Sequence of chain 2.D:
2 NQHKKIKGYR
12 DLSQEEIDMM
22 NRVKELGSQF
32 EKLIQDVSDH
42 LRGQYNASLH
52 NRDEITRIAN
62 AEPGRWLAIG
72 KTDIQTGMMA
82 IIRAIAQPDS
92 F

Binding-site contacts:
Ligand atom O15 contacts residue ILE83 of chain 2.D at 3.4 Å.
Ligand atom C43 contacts residue TYR10 of chain 2.D at 3.6 Å (hydrophobic).
Ligand atom C40 contacts residue ALA87 of chain 2.C at 3.5 Å (hydrophobic).
Ligand atom N39 contacts residue ARG11 of chain 2.C at 3.5 Å (salt-bridge).
Ligand atom O23 contacts residue MET80 of chain 2.C at 3.6 Å (h-bond).
Ligand atom O17 contacts residue TYR10 of chain 2.C at 3.0 Å (h-bond).
Ligand atom O30 contacts residue PRO89 of chain 2.D at 3.0 Å.
Ligand atom N06 contacts residue TYR10 of chain 2.D at 3.5 Å.
Ligand atom O20 contacts residue ARG84 of chain 2.C at 3.5 Å.
Ligand atom C43 contacts residue LEU13 of chain 2.D at 3.5 Å (hydrophobic).
Ligand atom O25 contacts residue MET80 of chain 2.C at 3.0 Å.
Ligand atom O26 contacts residue LYS25 of chain 2.C at 3.4 Å (salt-bridge).
Ligand atom N01 contacts residue ALA87 of chain 2.D at 3.1 Å (h-bond).
Ligand atom N39 contacts residue LEU13 of chain 2.C at 3.5 Å.
Ligand atom N35 contacts residue TYR10 of chain 2.D at 3.6 Å (h-bond).
Ligand atom N01 contacts residue GLN88 of chain 2.D at 3.6 Å.
Ligand atom O23 contacts residue ILE83 of chain 2.C at 3.7 Å.
Ligand atom O15 contacts residue LYS25 of chain 2.D at 3.0 Å (salt-bridge).
Ligand atom C02 contacts residue ALA87 of chain 2.D at 3.6 Å (hydrophobic).
Ligand atom O20 contacts residue MET80 of chain 2.D at 3.5 Å.
Ligand atom O13 contacts residue TYR10 of chain 2.C at 3.4 Å (h-bond).
Ligand atom N03 contacts residue ALA87 of chain 2.D at 3.5 Å.
Ligand atom C07 contacts residue TYR10 of chain 2.C at 3.4 Å (hydrophobic).
Ligand atom O15 contacts residue TYR10 of chain 2.C at 2.7 Å (h-bond).
Ligand atom N01 contacts residue PRO89 of chain 2.D at 3.4 Å.
Ligand atom O27 contacts residue MET80 of chain 2.C at 3.5 Å.
Ligand atom C22 contacts residue ILE83 of chain 2.C at 3.3 Å (hydrophobic).
Ligand atom C02 contacts residue ARG11 of chain 2.D at 3.4 Å.
Ligand atom N45 contacts residue ARG11 of chain 2.D at 3.1 Å (salt-bridge).
Ligand atom C34 contacts residue TYR10 of chain 2.D at 3.2 Å (hydrophobic).
Ligand atom O44 contacts residue GLN3 of chain 2.C at 2.8 Å (h-bond).
Ligand atom O44 contacts residue LEU13 of chain 2.D at 3.6 Å.
Ligand atom O44 contacts residue TYR10 of chain 2.D at 3.6 Å.
Ligand atom N01 contacts residue ARG11 of chain 2.D at 2.9 Å (salt-bridge).
Ligand atom N06 contacts residue TYR10 of chain 2.C at 3.7 Å.
Ligand atom N41 contacts residue ALA87 of chain 2.C at 3.5 Å.
Ligand atom O26 contacts residue TYR10 of chain 2.D at 2.6 Å (h-bond).
Ligand atom C42 contacts residue ALA87 of chain 2.C at 3.6 Å (hydrophobic).
Ligand atom P14 contacts residue TYR10 of chain 2.C at 3.2 Å.
Ligand atom O16 contacts residue MET80 of chain 2.D at 3.6 Å.

A protein and the small-molecule ligand that binds it are described below.
Small molecule (SMILES): Nc1nc2c(ncn2[C@@H]2O[C@@H]3COP(=O)(O)O[C@@H]4[C@H](O)[C@@H](COP(=O)(O)O[C@H]3[C@H]2O)O[C@H]4n2cnc3c(N)ncnc32)c(=O)[nH]1

Sequence of chain 2.C:
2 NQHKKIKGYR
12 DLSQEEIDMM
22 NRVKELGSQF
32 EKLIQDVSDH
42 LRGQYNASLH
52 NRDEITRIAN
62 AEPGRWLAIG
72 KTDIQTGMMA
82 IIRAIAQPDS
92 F